Sequence of chain 1.G:
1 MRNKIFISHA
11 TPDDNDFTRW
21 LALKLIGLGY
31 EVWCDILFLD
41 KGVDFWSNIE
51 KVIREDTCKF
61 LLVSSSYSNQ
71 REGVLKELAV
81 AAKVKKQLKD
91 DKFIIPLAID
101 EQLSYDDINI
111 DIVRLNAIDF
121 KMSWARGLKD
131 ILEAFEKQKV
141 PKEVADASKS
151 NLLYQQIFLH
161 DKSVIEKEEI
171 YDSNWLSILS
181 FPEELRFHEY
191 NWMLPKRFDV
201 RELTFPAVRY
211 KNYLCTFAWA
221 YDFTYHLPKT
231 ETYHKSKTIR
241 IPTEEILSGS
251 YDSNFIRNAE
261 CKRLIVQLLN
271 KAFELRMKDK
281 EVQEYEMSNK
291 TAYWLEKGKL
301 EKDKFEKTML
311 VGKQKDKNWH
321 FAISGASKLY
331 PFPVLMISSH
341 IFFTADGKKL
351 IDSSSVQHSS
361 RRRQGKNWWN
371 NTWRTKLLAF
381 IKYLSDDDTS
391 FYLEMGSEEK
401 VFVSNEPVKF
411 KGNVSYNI

Binding-site contacts:
Ligand atom N9 contacts residue TYR105 of chain 1.A at 3.4 Å.
Ligand atom N6 contacts residue LEU115 of chain 1.A at 3.0 Å (h-bond).
Ligand atom N7 contacts residue TYR105 of chain 1.A at 3.3 Å.
Ligand atom PB contacts residue HIS9 of chain 1.C at 4.0 Å.
Ligand atom C8 contacts residue ALA117 of chain 1.A at 3.7 Å (hydrophobic).
Ligand atom C6 contacts residue LEU115 of chain 1.A at 3.9 Å (hydrophobic).
Ligand atom O3D contacts residue ARG71 of chain 1.C at 3.0 Å (salt-bridge).
Ligand atom N1 contacts residue TYR105 of chain 1.A at 3.9 Å.
Ligand atom N7 contacts residue ASN116 of chain 1.A at 3.1 Å (h-bond).
Ligand atom C6 contacts residue TYR105 of chain 1.A at 3.7 Å (hydrophobic).
Ligand atom O2' contacts residue TYR105 of chain 1.A at 3.9 Å.
Ligand atom N7 contacts residue ALA117 of chain 1.A at 3.0 Å (h-bond).
Ligand atom C4 contacts residue TYR105 of chain 1.A at 3.4 Å (hydrophobic).
Ligand atom C5 contacts residue TYR105 of chain 1.A at 3.3 Å (hydrophobic).
Ligand atom PA contacts residue ASP35 of chain 1.C at 3.9 Å.
Ligand atom C8 contacts residue TYR105 of chain 1.A at 3.4 Å (hydrophobic).
Ligand atom O2A contacts residue PHE45 of chain 1.C at 3.2 Å.
Ligand atom N6 contacts residue ALA117 of chain 1.A at 3.6 Å.
Ligand atom O3' contacts residue PRO12 of chain 1.C at 3.9 Å.
Ligand atom C5D contacts residue ARG71 of chain 1.C at 3.6 Å.
Ligand atom O2B contacts residue GLU77 of chain 1.C at 3.5 Å (salt-bridge).
Ligand atom O2B contacts residue HIS9 of chain 1.C at 4.0 Å.
Ligand atom N9 contacts residue ASN116 of chain 1.A at 3.8 Å.
Ligand atom C3D contacts residue ARG71 of chain 1.C at 3.6 Å.
Ligand atom C2 contacts residue TYR105 of chain 1.A at 3.8 Å (hydrophobic).
Ligand atom O2B contacts residue GLY73 of chain 1.C at 3.2 Å.
Ligand atom O1A contacts residue THR11 of chain 1.C at 3.8 Å.
Ligand atom O1A contacts residue ASP35 of chain 1.C at 2.8 Å (salt-bridge).
Ligand atom C5 contacts residue ALA117 of chain 1.A at 3.9 Å (hydrophobic).
Ligand atom C8 contacts residue ASN116 of chain 1.A at 3.1 Å.
Ligand atom C2' contacts residue TYR105 of chain 1.A at 3.9 Å (hydrophobic).
Ligand atom N3 contacts residue TYR105 of chain 1.A at 3.6 Å.
Ligand atom O1B contacts residue HIS9 of chain 1.C at 3.2 Å (h-bond).
Ligand atom O2A contacts residue ASP35 of chain 1.C at 4.0 Å.
Ligand atom N1 contacts residue VAL113 of chain 1.A at 4.0 Å.
Ligand atom C5 contacts residue ASN116 of chain 1.A at 3.9 Å.
Ligand atom N6 contacts residue ILE108 of chain 1.A at 4.1 Å.
Ligand atom O2A contacts residue ILE49 of chain 1.C at 3.8 Å.
Ligand atom O2B contacts residue VAL74 of chain 1.C at 3.4 Å (h-bond).
Ligand atom O1B contacts residue THR11 of chain 1.C at 3.7 Å.

Sequence of chain 1.C:
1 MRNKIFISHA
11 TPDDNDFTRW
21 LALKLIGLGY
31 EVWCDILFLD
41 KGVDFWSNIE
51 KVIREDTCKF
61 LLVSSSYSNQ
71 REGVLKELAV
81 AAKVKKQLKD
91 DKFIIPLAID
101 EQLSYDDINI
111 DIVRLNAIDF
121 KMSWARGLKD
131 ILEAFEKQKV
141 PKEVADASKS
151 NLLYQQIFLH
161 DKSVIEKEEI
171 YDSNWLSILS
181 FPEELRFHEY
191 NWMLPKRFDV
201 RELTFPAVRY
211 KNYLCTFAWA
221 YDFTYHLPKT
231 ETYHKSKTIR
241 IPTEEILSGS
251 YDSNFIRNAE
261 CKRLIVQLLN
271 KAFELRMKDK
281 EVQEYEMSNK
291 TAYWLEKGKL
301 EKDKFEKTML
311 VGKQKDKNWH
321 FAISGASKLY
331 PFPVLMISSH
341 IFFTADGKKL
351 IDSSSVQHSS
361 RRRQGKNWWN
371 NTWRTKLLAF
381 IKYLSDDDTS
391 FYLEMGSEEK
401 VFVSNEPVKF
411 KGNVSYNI

Sequence of chain 1.A:
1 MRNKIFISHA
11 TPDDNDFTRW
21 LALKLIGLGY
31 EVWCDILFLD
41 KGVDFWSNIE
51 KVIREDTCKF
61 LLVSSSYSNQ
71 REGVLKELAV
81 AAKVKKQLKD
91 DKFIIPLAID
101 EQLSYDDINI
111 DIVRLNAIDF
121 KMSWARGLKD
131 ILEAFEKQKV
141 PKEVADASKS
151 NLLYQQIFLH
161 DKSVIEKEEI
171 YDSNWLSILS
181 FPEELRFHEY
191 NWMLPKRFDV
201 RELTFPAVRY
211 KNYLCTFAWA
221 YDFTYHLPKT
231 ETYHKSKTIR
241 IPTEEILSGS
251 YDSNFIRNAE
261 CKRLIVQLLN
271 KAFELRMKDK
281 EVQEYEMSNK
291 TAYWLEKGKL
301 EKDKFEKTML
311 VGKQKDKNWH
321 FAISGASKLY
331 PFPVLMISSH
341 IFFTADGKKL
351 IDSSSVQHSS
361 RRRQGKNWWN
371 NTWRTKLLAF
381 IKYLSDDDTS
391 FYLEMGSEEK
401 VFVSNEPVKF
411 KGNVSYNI

This protein binds this small molecule.
Small molecule (SMILES): Nc1ncnc2c1ncn2[C@@H]1O[C@H](COP(=O)(O)OP(=O)(O)OC[C@H]2O[C@H](O)[C@H](O)[C@@H]2O)[C@@H](O)[C@H]1O